Sequence of chain 1.H:
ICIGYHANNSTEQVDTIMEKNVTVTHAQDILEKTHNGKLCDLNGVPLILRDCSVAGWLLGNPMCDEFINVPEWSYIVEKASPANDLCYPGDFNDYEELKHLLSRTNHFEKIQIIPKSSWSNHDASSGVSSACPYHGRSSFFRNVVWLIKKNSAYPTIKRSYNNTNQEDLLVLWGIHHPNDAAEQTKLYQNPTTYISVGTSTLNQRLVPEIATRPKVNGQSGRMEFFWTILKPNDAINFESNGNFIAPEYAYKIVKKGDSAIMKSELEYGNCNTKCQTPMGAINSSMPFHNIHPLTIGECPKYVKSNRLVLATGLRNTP

Binding-site contacts:
Ligand atom C3 contacts residue ASN290 of chain 1.H at 3.8 Å.
Ligand atom C1 contacts residue ASN290 of chain 1.H at 1.4 Å.
Ligand atom O7 contacts residue ASN290 of chain 1.H at 3.1 Å (h-bond).
Ligand atom C7 contacts residue ASN290 of chain 1.H at 3.4 Å.
Ligand atom C4 contacts residue ASN290 of chain 1.H at 4.2 Å.
Ligand atom C2 contacts residue ASN290 of chain 1.H at 2.5 Å.
Ligand atom C8 contacts residue ASN290 of chain 1.H at 3.9 Å.
Ligand atom O5 contacts residue ASN290 of chain 1.H at 2.2 Å (h-bond).
Ligand atom N2 contacts residue ASN290 of chain 1.H at 3.1 Å (h-bond).
Ligand atom C5 contacts residue ASN290 of chain 1.H at 3.6 Å.

A small-molecule ligand and the protein it binds are described below.
Small molecule (SMILES): CC(=O)N[C@H]1[C@H](O[C@H]2[C@H](O)[C@@H](NC(C)=O)CO[C@@H]2CO)O[C@H](CO)[C@@H](O[C@@H]2O[C@H](CO)[C@@H](O)[C@H](O[C@H]3O[C@H](CO)[C@@H](O)[C@H](O)[C@@H]3O)[C@@H]2O)[C@@H]1O